This protein binds this small molecule.
Small molecule (SMILES): CCOc1noc2cc(OCCC3CCN(c4ccc(C)nn4)CC3)ccc12

Binding-site contacts:
Ligand atom O23 contacts residue LEU216 of chain 43.A at 3.7 Å.
Ligand atom C21 contacts residue ILE123 of chain 43.A at 3.8 Å (hydrophobic).
Ligand atom O26 contacts residue TYR145 of chain 43.A at 3.2 Å.
Ligand atom C22 contacts residue ILE99 of chain 43.A at 3.9 Å (hydrophobic).
Ligand atom C15 contacts residue ILE123 of chain 43.A at 3.6 Å (hydrophobic).
Ligand atom C28 contacts residue TYR143 of chain 43.A at 3.4 Å (hydrophobic).
Ligand atom C28 contacts residue ALA167 of chain 43.A at 3.1 Å (hydrophobic).
Ligand atom N24 contacts residue LEU216 of chain 43.A at 3.5 Å.
Ligand atom C28 contacts residue MET144 of chain 43.A at 3.8 Å (hydrophobic).
Ligand atom N07 contacts residue LEU101 of chain 43.A at 3.7 Å.
Ligand atom N24 contacts residue PHE180 of chain 43.A at 3.6 Å.
Ligand atom C03 contacts residue ASN211 of chain 43.A at 3.1 Å.
Ligand atom C01 contacts residue THR207 of chain 43.A at 2.9 Å.
Ligand atom C25 contacts residue PHE180 of chain 43.A at 3.5 Å (hydrophobic).
Ligand atom C04 contacts residue MET213 of chain 43.A at 3.9 Å (hydrophobic).
Ligand atom C04 contacts residue ASN211 of chain 43.A at 3.4 Å.
Ligand atom C28 contacts residue TYR145 of chain 43.A at 3.3 Å (hydrophobic).
Ligand atom C09 contacts residue LEU101 of chain 43.A at 3.8 Å (hydrophobic).
Ligand atom C09 contacts residue TYR191 of chain 43.A at 3.6 Å (hydrophobic).
Ligand atom C18 contacts residue LEU182 of chain 43.A at 3.2 Å (hydrophobic).
Ligand atom C19 contacts residue LEU182 of chain 43.A at 3.6 Å (hydrophobic).
Ligand atom C18 contacts residue TYR145 of chain 43.A at 3.8 Å (hydrophobic).
Ligand atom C14 contacts residue HIS237 of chain 43.A at 3.5 Å.
Ligand atom C27 contacts residue PHE180 of chain 43.A at 3.2 Å (hydrophobic).
Ligand atom C15 contacts residue LEU182 of chain 43.A at 3.7 Å (hydrophobic).
Ligand atom O26 contacts residue PHE180 of chain 43.A at 3.7 Å.
Ligand atom C13 contacts residue MET213 of chain 43.A at 3.4 Å (hydrophobic).
Ligand atom C14 contacts residue SER121 of chain 43.A at 3.5 Å.
Ligand atom C22 contacts residue ILE123 of chain 43.A at 3.6 Å (hydrophobic).
Ligand atom C12 contacts residue ILE99 of chain 43.A at 3.7 Å (hydrophobic).
Ligand atom N06 contacts residue LEU101 of chain 43.A at 3.2 Å.
Ligand atom C10 contacts residue TYR191 of chain 43.A at 3.7 Å (hydrophobic).
Ligand atom O16 contacts residue ILE99 of chain 43.A at 3.6 Å.
Ligand atom C05 contacts residue LEU101 of chain 43.A at 3.9 Å (hydrophobic).
Ligand atom C19 contacts residue TYR145 of chain 43.A at 3.2 Å (hydrophobic).
Ligand atom C17 contacts residue ILE99 of chain 43.A at 3.8 Å (hydrophobic).
Ligand atom C18 contacts residue ILE99 of chain 43.A at 3.8 Å (hydrophobic).
Ligand atom N08 contacts residue LEU101 of chain 43.A at 3.8 Å.
Ligand atom C17 contacts residue LEU182 of chain 43.A at 3.7 Å (hydrophobic).
Ligand atom C01 contacts residue TYR192 of chain 43.A at 2.9 Å (hydrophobic).

Sequence of chain 43.A:
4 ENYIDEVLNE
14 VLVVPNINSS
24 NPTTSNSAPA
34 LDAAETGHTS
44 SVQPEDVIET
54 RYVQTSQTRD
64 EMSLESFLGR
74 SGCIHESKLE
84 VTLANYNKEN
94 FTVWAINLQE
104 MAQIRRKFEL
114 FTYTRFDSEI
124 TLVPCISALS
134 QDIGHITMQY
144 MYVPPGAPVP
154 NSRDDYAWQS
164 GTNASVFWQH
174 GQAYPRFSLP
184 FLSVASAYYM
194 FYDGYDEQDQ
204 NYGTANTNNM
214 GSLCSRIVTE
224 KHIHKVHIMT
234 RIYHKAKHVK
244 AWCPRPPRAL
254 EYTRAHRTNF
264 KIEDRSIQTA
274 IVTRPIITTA